The protein below binds the small molecule below.
Small molecule (SMILES): CC(C)(C)c1ccc(CC=O)cc1

Binding-site contacts:
Ligand atom C1 contacts residue ALA279 of chain 1.D at 3.2 Å (hydrophobic).
Ligand atom C5 contacts residue HEM1 of chain 1.S at 4.2 Å.
Ligand atom C7 contacts residue SER275 of chain 1.D at 4.5 Å.
Ligand atom C2 contacts residue THR283 of chain 1.D at 2.9 Å.
Ligand atom C4 contacts residue ILE344 of chain 1.D at 3.5 Å (hydrophobic).
Ligand atom O1 contacts residue THR283 of chain 1.D at 2.2 Å (h-bond).
Ligand atom C4 contacts residue THR283 of chain 1.D at 4.5 Å.
Ligand atom C4 contacts residue HEM1 of chain 1.S at 4.2 Å.
Ligand atom C10 contacts residue HEM1 of chain 1.S at 3.2 Å.
Ligand atom C3 contacts residue THR283 of chain 1.D at 3.9 Å.
Ligand atom O1 contacts residue HEM1 of chain 1.S at 3.2 Å (h-bond).
Ligand atom C5 contacts residue ALA279 of chain 1.D at 3.4 Å (hydrophobic).
Ligand atom C9 contacts residue ALA279 of chain 1.D at 3.7 Å (hydrophobic).
Ligand atom O1 contacts residue ALA279 of chain 1.D at 3.7 Å.
Ligand atom C3 contacts residue ALA279 of chain 1.D at 3.1 Å (hydrophobic).
Ligand atom C12 contacts residue HEM1 of chain 1.S at 4.2 Å.
Ligand atom C8 contacts residue ALA279 of chain 1.D at 2.4 Å (hydrophobic).
Ligand atom C7 contacts residue ALA279 of chain 1.D at 2.2 Å (hydrophobic).
Ligand atom C3 contacts residue ILE344 of chain 1.D at 4.0 Å (hydrophobic).
Ligand atom C4 contacts residue ALA279 of chain 1.D at 3.5 Å (hydrophobic).
Ligand atom C1 contacts residue ILE344 of chain 1.D at 3.9 Å (hydrophobic).
Ligand atom C1 contacts residue HEM1 of chain 1.S at 4.2 Å.
Ligand atom C9 contacts residue HEM1 of chain 1.S at 4.5 Å.
Ligand atom C12 contacts residue SER275 of chain 1.D at 3.9 Å.
Ligand atom C6 contacts residue ALA279 of chain 1.D at 2.8 Å (hydrophobic).
Ligand atom C1 contacts residue THR283 of chain 1.D at 1.5 Å.
Ligand atom C2 contacts residue ALA279 of chain 1.D at 3.8 Å (hydrophobic).
Ligand atom C12 contacts residue ALA279 of chain 1.D at 3.3 Å (hydrophobic).
Ligand atom C2 contacts residue ILE344 of chain 1.D at 3.7 Å (hydrophobic).
Ligand atom C8 contacts residue PHE278 of chain 1.D at 4.5 Å (hydrophobic).
Ligand atom O1 contacts residue ILE344 of chain 1.D at 3.5 Å.

Sequence of chain 1.D:
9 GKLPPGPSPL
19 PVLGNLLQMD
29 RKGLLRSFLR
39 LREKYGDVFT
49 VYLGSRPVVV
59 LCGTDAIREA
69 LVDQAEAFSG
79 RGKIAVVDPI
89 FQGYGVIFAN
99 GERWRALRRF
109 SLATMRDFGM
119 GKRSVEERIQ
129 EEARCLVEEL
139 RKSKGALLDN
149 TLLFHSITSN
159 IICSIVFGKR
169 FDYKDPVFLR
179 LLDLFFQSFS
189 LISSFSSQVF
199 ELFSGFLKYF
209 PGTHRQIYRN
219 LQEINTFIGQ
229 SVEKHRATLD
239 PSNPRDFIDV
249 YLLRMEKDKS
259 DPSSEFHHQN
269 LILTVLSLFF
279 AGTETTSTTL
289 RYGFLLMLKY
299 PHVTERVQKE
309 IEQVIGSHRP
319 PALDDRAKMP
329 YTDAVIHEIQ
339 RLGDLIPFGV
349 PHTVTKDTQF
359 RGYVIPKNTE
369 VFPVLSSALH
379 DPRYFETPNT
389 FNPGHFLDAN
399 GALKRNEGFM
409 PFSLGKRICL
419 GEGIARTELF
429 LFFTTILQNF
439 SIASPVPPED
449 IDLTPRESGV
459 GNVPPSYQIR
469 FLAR